Sequence of chain 1.B:
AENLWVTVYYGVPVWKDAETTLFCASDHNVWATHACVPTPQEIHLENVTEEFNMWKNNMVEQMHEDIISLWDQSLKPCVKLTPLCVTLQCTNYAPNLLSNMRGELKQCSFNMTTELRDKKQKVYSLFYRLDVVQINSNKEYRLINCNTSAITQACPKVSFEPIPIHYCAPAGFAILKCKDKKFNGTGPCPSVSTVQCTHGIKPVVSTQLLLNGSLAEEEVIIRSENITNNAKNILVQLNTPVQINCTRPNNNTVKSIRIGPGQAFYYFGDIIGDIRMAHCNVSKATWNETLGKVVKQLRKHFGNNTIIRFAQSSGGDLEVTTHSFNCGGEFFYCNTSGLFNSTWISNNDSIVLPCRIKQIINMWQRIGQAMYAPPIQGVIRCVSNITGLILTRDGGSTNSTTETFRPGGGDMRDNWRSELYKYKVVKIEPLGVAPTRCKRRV

This protein binds this small molecule.
Small molecule (SMILES): CC(=O)N[C@H]1[C@H](O[C@H]2[C@H](O)[C@@H](NC(C)=O)CO[C@@H]2CO)O[C@H](CO)[C@@H](O)[C@@H]1O

Binding-site contacts:
Ligand atom C3 contacts residue ASN271 of chain 1.B at 3.8 Å.
Ligand atom C1 contacts residue ASN271 of chain 1.B at 1.4 Å.
Ligand atom C1 contacts residue ILE292 of chain 1.B at 4.3 Å (hydrophobic).
Ligand atom O5 contacts residue ILE292 of chain 1.B at 4.0 Å.
Ligand atom O7 contacts residue ASN271 of chain 1.B at 3.5 Å (h-bond).
Ligand atom N2 contacts residue ASN271 of chain 1.B at 2.9 Å (h-bond).
Ligand atom C5 contacts residue ASN271 of chain 1.B at 3.6 Å.
Ligand atom C4 contacts residue ASN271 of chain 1.B at 4.2 Å.
Ligand atom C7 contacts residue ASN271 of chain 1.B at 3.6 Å.
Ligand atom C2 contacts residue ASN271 of chain 1.B at 2.5 Å.
Ligand atom O5 contacts residue ASN271 of chain 1.B at 2.3 Å (h-bond).